A protein and the small-molecule ligand that binds it are described below.
Small molecule (SMILES): CC(=O)N[C@@H]1[C@@H](O)[C@H](O)[C@@H](CO)O[C@H]1O

Sequence of chain 1.B:
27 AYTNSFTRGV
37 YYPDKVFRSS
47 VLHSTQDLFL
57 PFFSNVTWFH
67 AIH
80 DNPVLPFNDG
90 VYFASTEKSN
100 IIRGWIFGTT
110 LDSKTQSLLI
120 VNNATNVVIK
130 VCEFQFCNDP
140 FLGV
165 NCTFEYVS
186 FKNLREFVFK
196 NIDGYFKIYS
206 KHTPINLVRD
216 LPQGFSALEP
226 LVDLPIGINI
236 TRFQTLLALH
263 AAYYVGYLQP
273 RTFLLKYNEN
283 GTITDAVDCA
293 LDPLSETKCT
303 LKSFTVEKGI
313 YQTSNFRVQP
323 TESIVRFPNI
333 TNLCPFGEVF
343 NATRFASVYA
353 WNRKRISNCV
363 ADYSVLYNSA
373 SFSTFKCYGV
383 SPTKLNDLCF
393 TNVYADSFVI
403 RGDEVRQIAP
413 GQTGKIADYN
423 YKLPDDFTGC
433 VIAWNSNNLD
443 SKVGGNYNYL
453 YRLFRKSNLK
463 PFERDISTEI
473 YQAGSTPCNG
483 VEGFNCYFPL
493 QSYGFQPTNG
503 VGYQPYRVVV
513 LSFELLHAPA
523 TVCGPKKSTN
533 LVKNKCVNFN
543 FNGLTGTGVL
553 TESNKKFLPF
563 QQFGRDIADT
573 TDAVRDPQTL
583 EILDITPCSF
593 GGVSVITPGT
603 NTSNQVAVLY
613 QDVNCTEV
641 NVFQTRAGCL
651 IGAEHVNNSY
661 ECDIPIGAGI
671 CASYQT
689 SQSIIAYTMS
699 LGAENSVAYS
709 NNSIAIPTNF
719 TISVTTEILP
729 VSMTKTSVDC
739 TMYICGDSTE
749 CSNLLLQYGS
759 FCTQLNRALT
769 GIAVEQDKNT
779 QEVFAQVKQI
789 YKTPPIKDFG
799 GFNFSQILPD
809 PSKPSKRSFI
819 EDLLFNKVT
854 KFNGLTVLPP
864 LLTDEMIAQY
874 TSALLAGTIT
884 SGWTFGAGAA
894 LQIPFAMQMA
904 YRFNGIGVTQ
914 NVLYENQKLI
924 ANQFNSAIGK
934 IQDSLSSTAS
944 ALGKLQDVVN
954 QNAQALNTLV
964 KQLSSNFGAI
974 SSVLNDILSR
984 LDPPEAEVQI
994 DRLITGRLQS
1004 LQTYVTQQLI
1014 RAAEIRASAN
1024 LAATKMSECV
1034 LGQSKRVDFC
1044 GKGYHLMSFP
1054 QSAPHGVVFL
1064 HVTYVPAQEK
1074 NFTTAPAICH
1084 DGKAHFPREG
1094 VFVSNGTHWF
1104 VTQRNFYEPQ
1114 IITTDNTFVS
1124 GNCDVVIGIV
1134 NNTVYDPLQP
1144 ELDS

Binding-site contacts:
Ligand atom C5 contacts residue ASN61 of chain 1.B at 3.7 Å.
Ligand atom C7 contacts residue ASN61 of chain 1.B at 3.9 Å.
Ligand atom N2 contacts residue ASN61 of chain 1.B at 2.9 Å (h-bond).
Ligand atom O5 contacts residue ASN61 of chain 1.B at 2.4 Å (h-bond).
Ligand atom O7 contacts residue ASN61 of chain 1.B at 4.4 Å.
Ligand atom O6 contacts residue TYR28 of chain 1.B at 4.1 Å.
Ligand atom C2 contacts residue ASN61 of chain 1.B at 2.5 Å.
Ligand atom C3 contacts residue ASN61 of chain 1.B at 3.8 Å.
Ligand atom C4 contacts residue ASN61 of chain 1.B at 4.3 Å.
Ligand atom C1 contacts residue ASN61 of chain 1.B at 1.4 Å.